Sequence of chain 1.E:
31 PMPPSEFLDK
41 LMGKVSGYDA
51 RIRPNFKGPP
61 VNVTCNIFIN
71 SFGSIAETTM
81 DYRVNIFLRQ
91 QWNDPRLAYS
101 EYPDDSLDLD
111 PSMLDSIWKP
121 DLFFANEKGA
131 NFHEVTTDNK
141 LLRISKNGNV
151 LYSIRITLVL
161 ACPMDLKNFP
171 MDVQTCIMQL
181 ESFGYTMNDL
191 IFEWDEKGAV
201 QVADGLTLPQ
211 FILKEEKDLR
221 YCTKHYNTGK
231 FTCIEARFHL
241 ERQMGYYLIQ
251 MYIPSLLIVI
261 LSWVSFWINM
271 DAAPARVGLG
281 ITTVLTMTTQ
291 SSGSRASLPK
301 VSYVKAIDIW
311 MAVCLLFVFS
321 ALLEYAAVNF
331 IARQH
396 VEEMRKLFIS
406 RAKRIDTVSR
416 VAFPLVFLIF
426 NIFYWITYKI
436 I

Binding-site contacts:
Ligand atom CA contacts residue TYR226 of chain 1.E at 4.3 Å (hydrophobic).
Ligand atom C contacts residue ARG89 of chain 1.D at 3.3 Å.
Ligand atom OXT contacts residue PHE183 of chain 1.E at 3.3 Å.
Ligand atom O contacts residue LEU141 of chain 1.D at 4.4 Å.
Ligand atom N contacts residue PHE231 of chain 1.E at 4.0 Å.
Ligand atom O contacts residue THR228 of chain 1.E at 3.8 Å.
Ligand atom OXT contacts residue SER153 of chain 1.D at 2.6 Å (h-bond).
Ligand atom C contacts residue LEU141 of chain 1.D at 4.4 Å (hydrophobic).
Ligand atom OXT contacts residue LEU141 of chain 1.D at 4.1 Å.
Ligand atom OXT contacts residue ARG89 of chain 1.D at 4.1 Å.
Ligand atom C contacts residue PHE183 of chain 1.E at 4.4 Å (hydrophobic).
Ligand atom N contacts residue SER182 of chain 1.E at 3.9 Å.
Ligand atom O contacts residue SER153 of chain 1.D at 3.4 Å (h-bond).
Ligand atom O contacts residue ARG89 of chain 1.D at 2.6 Å (salt-bridge).
Ligand atom C contacts residue SER153 of chain 1.D at 3.4 Å.
Ligand atom CA contacts residue ARG89 of chain 1.D at 3.9 Å.
Ligand atom N contacts residue PHE183 of chain 1.E at 3.4 Å.
Ligand atom CA contacts residue PHE231 of chain 1.E at 3.6 Å (hydrophobic).
Ligand atom CA contacts residue PHE183 of chain 1.E at 4.4 Å (hydrophobic).

A small-molecule ligand and the protein it binds are described below.
Small molecule (SMILES): NCC(=O)O

Sequence of chain 1.D:
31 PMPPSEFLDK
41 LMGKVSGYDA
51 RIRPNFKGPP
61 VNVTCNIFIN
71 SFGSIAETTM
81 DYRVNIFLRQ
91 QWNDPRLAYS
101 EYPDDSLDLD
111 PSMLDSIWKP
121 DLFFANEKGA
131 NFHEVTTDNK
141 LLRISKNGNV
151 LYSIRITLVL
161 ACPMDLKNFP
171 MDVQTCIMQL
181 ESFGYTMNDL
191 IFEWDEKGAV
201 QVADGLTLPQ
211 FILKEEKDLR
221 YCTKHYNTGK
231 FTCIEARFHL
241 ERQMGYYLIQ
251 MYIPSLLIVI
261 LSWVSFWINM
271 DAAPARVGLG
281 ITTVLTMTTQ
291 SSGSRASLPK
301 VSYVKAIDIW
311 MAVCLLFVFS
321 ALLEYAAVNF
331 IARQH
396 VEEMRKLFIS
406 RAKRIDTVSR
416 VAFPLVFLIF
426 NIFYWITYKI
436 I